This protein binds this small molecule.
Small molecule (SMILES): Nc1ncnc2c1ncn2[C@@H]1O[C@@H]2CO[P](=O)(O)O[C@H]3[C@@H](O)[C@H](n4cnc5c(N)ncnc54)O[C@@H]3CO[P](=O)(O)O[C@H]3[C@@H](O)[C@H](n4cnc5c(N)ncnc54)O[C@@H]3CO[P](=O)(O)O[C@H]3[C@@H](O)[C@H](n4cnc5c(N)ncnc54)O[C@@H]3CO[P](=O)(O)O[C@H]2[C@H]1O

Sequence of chain 1.A:
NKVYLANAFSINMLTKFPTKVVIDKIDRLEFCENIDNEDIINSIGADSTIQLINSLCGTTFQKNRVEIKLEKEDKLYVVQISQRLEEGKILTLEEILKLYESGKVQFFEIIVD

Sequence of chain 2.H:
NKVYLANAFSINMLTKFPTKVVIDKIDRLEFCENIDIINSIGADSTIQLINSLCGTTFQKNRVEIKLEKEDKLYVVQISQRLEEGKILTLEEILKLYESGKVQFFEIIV

Binding-site contacts:
Ligand atom OP2 contacts residue ARG90 of chain 1.A at 2.7 Å (salt-bridge).
Ligand atom N6 contacts residue SER73 of chain 1.A at 2.8 Å (h-bond).
Ligand atom O4' contacts residue ASN32 of chain 2.H at 2.9 Å (h-bond).
Ligand atom C2 contacts residue LYS114 of chain 2.H at 3.3 Å.
Ligand atom OP2 contacts residue ARG109 of chain 1.A at 2.9 Å (salt-bridge).
Ligand atom OP2 contacts residue ASN32 of chain 2.H at 3.2 Å (h-bond).
Ligand atom O5' contacts residue ASN32 of chain 1.A at 3.1 Å (h-bond).
Ligand atom OP1 contacts residue ASN37 of chain 2.H at 3.3 Å (h-bond).
Ligand atom N6 contacts residue SER73 of chain 2.H at 2.8 Å (h-bond).
Ligand atom N7 contacts residue THR74 of chain 2.H at 2.8 Å (h-bond).
Ligand atom OP2 contacts residue ASN32 of chain 1.A at 3.0 Å (h-bond).
Ligand atom N1 contacts residue ILE93 of chain 1.A at 3.0 Å (h-bond).
Ligand atom OP1 contacts residue ARG90 of chain 2.H at 2.9 Å (salt-bridge).
Ligand atom OP2 contacts residue ARG90 of chain 2.H at 2.7 Å (salt-bridge).
Ligand atom O2' contacts residue ARG90 of chain 1.A at 3.2 Å (salt-bridge).
Ligand atom N3 contacts residue ARG109 of chain 2.H at 3.3 Å.
Ligand atom N7 contacts residue THR74 of chain 1.A at 2.6 Å (h-bond).
Ligand atom O2' contacts residue ARG109 of chain 1.A at 3.0 Å (salt-bridge).
Ligand atom N6 contacts residue ASN37 of chain 1.A at 3.3 Å (h-bond).
Ligand atom N6 contacts residue ILE93 of chain 1.A at 2.9 Å (h-bond).
Ligand atom N1 contacts residue LEU116 of chain 1.A at 3.1 Å (h-bond).
Ligand atom O2' contacts residue ARG90 of chain 2.H at 3.1 Å (salt-bridge).
Ligand atom O5' contacts residue ASN32 of chain 2.H at 3.1 Å (h-bond).
Ligand atom OP1 contacts residue ARG90 of chain 1.A at 3.1 Å (salt-bridge).
Ligand atom OP2 contacts residue GLN105 of chain 2.H at 3.1 Å (h-bond).
Ligand atom OP2 contacts residue SER35 of chain 2.H at 2.6 Å (h-bond).
Ligand atom N6 contacts residue THR74 of chain 2.H at 3.0 Å (h-bond).
Ligand atom N1 contacts residue LEU116 of chain 2.H at 3.0 Å (h-bond).
Ligand atom OP1 contacts residue GLN105 of chain 2.H at 3.3 Å (h-bond).
Ligand atom O2' contacts residue ILE106 of chain 1.A at 3.0 Å (h-bond).
Ligand atom N6 contacts residue THR74 of chain 1.A at 3.1 Å (h-bond).
Ligand atom OP2 contacts residue ARG109 of chain 2.H at 2.8 Å (salt-bridge).
Ligand atom N1 contacts residue ILE93 of chain 2.H at 3.0 Å (h-bond).
Ligand atom OP2 contacts residue GLN105 of chain 1.A at 3.1 Å (h-bond).
Ligand atom C1' contacts residue ASN32 of chain 1.A at 3.1 Å.
Ligand atom N7 contacts residue ASN37 of chain 1.A at 3.1 Å (h-bond).
Ligand atom OP2 contacts residue SER35 of chain 1.A at 2.7 Å (h-bond).
Ligand atom O2' contacts residue ARG109 of chain 2.H at 2.9 Å (salt-bridge).
Ligand atom N6 contacts residue ILE93 of chain 2.H at 3.2 Å (h-bond).
Ligand atom O4' contacts residue ASN32 of chain 1.A at 2.9 Å (h-bond).